Sequence of chain 1.B:
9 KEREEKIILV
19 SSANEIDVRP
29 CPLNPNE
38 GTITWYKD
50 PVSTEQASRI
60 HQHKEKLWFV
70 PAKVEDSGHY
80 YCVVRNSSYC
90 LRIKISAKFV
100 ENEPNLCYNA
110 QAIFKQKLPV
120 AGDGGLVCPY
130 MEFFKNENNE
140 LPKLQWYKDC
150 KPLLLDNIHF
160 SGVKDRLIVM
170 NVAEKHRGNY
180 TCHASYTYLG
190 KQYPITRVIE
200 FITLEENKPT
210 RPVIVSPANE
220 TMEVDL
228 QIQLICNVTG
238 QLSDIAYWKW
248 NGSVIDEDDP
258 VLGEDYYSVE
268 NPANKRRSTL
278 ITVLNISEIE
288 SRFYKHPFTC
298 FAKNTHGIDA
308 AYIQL

Binding-site contacts:
Ligand atom O5 contacts residue TYR107 of chain 1.B at 3.8 Å.
Ligand atom C5 contacts residue ILE112 of chain 1.B at 4.3 Å (hydrophobic).
Ligand atom N2 contacts residue GLU199 of chain 1.B at 3.5 Å.
Ligand atom O6 contacts residue GLU102 of chain 1.B at 4.4 Å.
Ligand atom C2 contacts residue ASN178 of chain 1.B at 2.4 Å.
Ligand atom C7 contacts residue GLU199 of chain 1.B at 4.1 Å.
Ligand atom O7 contacts residue ASP148 of chain 1.B at 4.3 Å.
Ligand atom C7 contacts residue ASN178 of chain 1.B at 3.4 Å.
Ligand atom C6 contacts residue ALA109 of chain 1.B at 4.1 Å (hydrophobic).
Ligand atom C2 contacts residue GLU199 of chain 1.B at 4.2 Å.
Ligand atom C8 contacts residue PHE200 of chain 1.B at 4.4 Å (hydrophobic).
Ligand atom C7 contacts residue GLY177 of chain 1.B at 4.1 Å.
Ligand atom C8 contacts residue GLY177 of chain 1.B at 4.2 Å.
Ligand atom O6 contacts residue LEU105 of chain 1.B at 3.8 Å.
Ligand atom C4 contacts residue ASN178 of chain 1.B at 4.2 Å.
Ligand atom C1 contacts residue GLU199 of chain 1.B at 4.3 Å.
Ligand atom C1 contacts residue ASN178 of chain 1.B at 1.4 Å.
Ligand atom C3 contacts residue ASN178 of chain 1.B at 3.8 Å.
Ligand atom C3 contacts residue GLU199 of chain 1.B at 4.1 Å.
Ligand atom O5 contacts residue ASN178 of chain 1.B at 2.4 Å (h-bond).
Ligand atom C1 contacts residue TYR107 of chain 1.B at 4.1 Å (hydrophobic).
Ligand atom O7 contacts residue ASN178 of chain 1.B at 3.2 Å (h-bond).
Ligand atom O7 contacts residue GLY177 of chain 1.B at 3.6 Å.
Ligand atom C8 contacts residue GLU199 of chain 1.B at 4.1 Å.
Ligand atom O5 contacts residue ILE112 of chain 1.B at 4.0 Å.
Ligand atom C1 contacts residue ILE112 of chain 1.B at 4.1 Å (hydrophobic).
Ligand atom C5 contacts residue ASN178 of chain 1.B at 3.7 Å.
Ligand atom N2 contacts residue ASN178 of chain 1.B at 2.9 Å (h-bond).
Ligand atom O6 contacts residue TYR107 of chain 1.B at 4.3 Å.
Ligand atom C8 contacts residue ARG176 of chain 1.B at 3.7 Å.

A small-molecule ligand and the protein it binds are described below.
Small molecule (SMILES): CC(=O)N[C@@H]1[C@@H](O)[C@H](O)[C@@H](CO)O[C@H]1O